Sequence of chain 1.B:
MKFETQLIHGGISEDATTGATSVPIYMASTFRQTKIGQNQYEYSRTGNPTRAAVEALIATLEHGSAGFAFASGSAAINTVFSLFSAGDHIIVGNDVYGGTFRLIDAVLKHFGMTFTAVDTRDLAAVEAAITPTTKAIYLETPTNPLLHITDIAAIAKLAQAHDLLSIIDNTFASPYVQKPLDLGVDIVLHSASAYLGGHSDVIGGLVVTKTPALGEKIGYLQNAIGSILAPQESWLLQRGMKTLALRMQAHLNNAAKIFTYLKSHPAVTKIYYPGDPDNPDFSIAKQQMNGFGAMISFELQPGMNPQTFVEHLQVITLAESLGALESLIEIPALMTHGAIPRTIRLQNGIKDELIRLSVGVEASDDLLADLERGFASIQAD

Sequence of chain 1.A:
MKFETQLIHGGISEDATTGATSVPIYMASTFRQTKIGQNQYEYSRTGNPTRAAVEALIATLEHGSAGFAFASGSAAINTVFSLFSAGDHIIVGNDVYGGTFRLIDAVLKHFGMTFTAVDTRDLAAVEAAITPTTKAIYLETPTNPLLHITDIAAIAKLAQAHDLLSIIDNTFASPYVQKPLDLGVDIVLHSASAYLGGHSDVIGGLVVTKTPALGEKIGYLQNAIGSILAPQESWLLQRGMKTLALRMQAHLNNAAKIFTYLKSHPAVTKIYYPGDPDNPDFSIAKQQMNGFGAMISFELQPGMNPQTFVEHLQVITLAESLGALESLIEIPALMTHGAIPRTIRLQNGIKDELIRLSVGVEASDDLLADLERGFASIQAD

The small molecule below binds the protein below.
Small molecule (SMILES): Cc1ncc(COP(=O)(O)O)c(/C=N/C(CO)C(=O)O)c1O

Binding-site contacts:
Ligand atom C4 contacts residue TYR97 of chain 1.B at 3.6 Å (hydrophobic).
Ligand atom C2 contacts residue ASP169 of chain 1.B at 3.6 Å.
Ligand atom O3 contacts residue ASN144 of chain 1.B at 3.0 Å (h-bond).
Ligand atom O1P contacts residue GLY73 of chain 1.B at 3.3 Å (h-bond).
Ligand atom CB contacts residue TYR43 of chain 1.A at 3.7 Å (hydrophobic).
Ligand atom OG contacts residue TYR97 of chain 1.B at 3.0 Å (h-bond).
Ligand atom O2P contacts residue SER193 of chain 1.B at 2.8 Å (h-bond).
Ligand atom O4P contacts residue GLY73 of chain 1.B at 3.6 Å.
Ligand atom O4P contacts residue SER191 of chain 1.B at 3.0 Å (h-bond).
Ligand atom N1 contacts residue ASP169 of chain 1.B at 2.9 Å (salt-bridge).
Ligand atom N contacts residue TYR97 of chain 1.B at 3.4 Å.
Ligand atom C2 contacts residue TYR97 of chain 1.B at 3.7 Å (hydrophobic).
Ligand atom C5 contacts residue TYR97 of chain 1.B at 3.5 Å (hydrophobic).
Ligand atom C5A contacts residue TYR97 of chain 1.B at 3.7 Å (hydrophobic).
Ligand atom C3 contacts residue TYR97 of chain 1.B at 3.7 Å (hydrophobic).
Ligand atom P contacts residue GLY73 of chain 1.B at 3.5 Å.
Ligand atom O1P contacts residue SER74 of chain 1.B at 2.9 Å (h-bond).
Ligand atom O1P contacts residue ARG45 of chain 1.A at 2.9 Å (salt-bridge).
Ligand atom C2A contacts residue ASP169 of chain 1.B at 3.4 Å.
Ligand atom OXT contacts residue ARG356 of chain 1.B at 2.9 Å (salt-bridge).
Ligand atom O2P contacts residue SER191 of chain 1.B at 3.0 Å (h-bond).
Ligand atom O3P contacts residue ARG45 of chain 1.A at 2.8 Å (salt-bridge).
Ligand atom O2P contacts residue GLY73 of chain 1.B at 3.0 Å (h-bond).
Ligand atom C4A contacts residue TYR97 of chain 1.B at 3.7 Å (hydrophobic).
Ligand atom O3 contacts residue PHE172 of chain 1.B at 3.7 Å.
Ligand atom P contacts residue TYR43 of chain 1.A at 3.7 Å.
Ligand atom O contacts residue SER321 of chain 1.B at 2.8 Å (h-bond).
Ligand atom OXT contacts residue THR336 of chain 1.B at 3.5 Å.
Ligand atom O contacts residue ARG356 of chain 1.B at 2.8 Å (salt-bridge).
Ligand atom OXT contacts residue TYR97 of chain 1.B at 3.6 Å.
Ligand atom C contacts residue THR336 of chain 1.B at 3.5 Å.
Ligand atom O3P contacts residue TYR43 of chain 1.A at 2.6 Å (h-bond).
Ligand atom O contacts residue THR336 of chain 1.B at 3.1 Å.
Ligand atom O1P contacts residue SER72 of chain 1.B at 3.4 Å.
Ligand atom P contacts residue SER191 of chain 1.B at 3.5 Å.
Ligand atom OXT contacts residue ASN144 of chain 1.B at 3.0 Å (h-bond).
Ligand atom P contacts residue ARG45 of chain 1.A at 3.5 Å.
Ligand atom C2A contacts residue GLU140 of chain 1.B at 3.7 Å.
Ligand atom C contacts residue LEU322 of chain 1.B at 3.7 Å (hydrophobic).
Ligand atom C contacts residue ARG356 of chain 1.B at 3.4 Å.